The small molecule below binds the protein below.
Small molecule (SMILES): Nc1nc2c(ncn2[C@@H]2O[C@H](CO[P](=O)(O)O[P](=O)(O)NP(=O)(O)O)[C@@H](O)[C@H]2O)c(=O)[nH]1

Binding-site contacts:
Ligand atom O1A contacts residue SER84 of chain 1.A at 3.0 Å (h-bond).
Ligand atom O2' contacts residue LYS233 of chain 1.A at 2.8 Å.
Ligand atom O1A contacts residue GLY81 of chain 1.A at 3.1 Å.
Ligand atom O1G contacts residue THR78 of chain 1.A at 3.2 Å.
Ligand atom O1A contacts residue SER83 of chain 1.A at 3.3 Å (h-bond).
Ligand atom N3B contacts residue GLY79 of chain 1.A at 3.4 Å (h-bond).
Ligand atom O6 contacts residue LYS184 of chain 1.A at 2.9 Å (salt-bridge).
Ligand atom O3G contacts residue THR78 of chain 1.A at 3.4 Å (h-bond).
Ligand atom N9 contacts residue LYS184 of chain 1.A at 3.5 Å.
Ligand atom O1G contacts residue LYS82 of chain 1.A at 3.1 Å.
Ligand atom N2 contacts residue ASP186 of chain 1.A at 2.8 Å (salt-bridge).
Ligand atom N1 contacts residue ASP186 of chain 1.A at 2.8 Å (salt-bridge).
Ligand atom O1G contacts residue GLU106 of chain 1.A at 3.3 Å (salt-bridge).
Ligand atom C8 contacts residue SER84 of chain 1.A at 3.5 Å.
Ligand atom O4' contacts residue LYS184 of chain 1.A at 3.5 Å (salt-bridge).
Ligand atom O2G contacts residue SER83 of chain 1.A at 3.2 Å (h-bond).
Ligand atom O2A contacts residue THR102 of chain 1.A at 2.6 Å (h-bond).
Ligand atom O2B contacts residue SER83 of chain 1.A at 2.5 Å (h-bond).
Ligand atom O1G contacts residue GLU77 of chain 1.A at 3.3 Å (salt-bridge).
Ligand atom O3G contacts residue GLY103 of chain 1.A at 2.6 Å (h-bond).
Ligand atom N3B contacts residue THR102 of chain 1.A at 3.2 Å.
Ligand atom O2G contacts residue MG1 of chain 1.B at 2.3 Å.
Ligand atom C6 contacts residue LYS184 of chain 1.A at 3.4 Å.
Ligand atom O6 contacts residue ASN232 of chain 1.A at 2.6 Å (h-bond).
Ligand atom N1 contacts residue LYS184 of chain 1.A at 3.4 Å.
Ligand atom C4 contacts residue LYS184 of chain 1.A at 3.5 Å.
Ligand atom C6 contacts residue ASN232 of chain 1.A at 3.4 Å.
Ligand atom N7 contacts residue ASN232 of chain 1.A at 3.0 Å (h-bond).
Ligand atom O1B contacts residue GLY81 of chain 1.A at 2.7 Å (h-bond).
Ligand atom C2 contacts residue LYS233 of chain 1.A at 3.3 Å.
Ligand atom O1B contacts residue LYS82 of chain 1.A at 2.8 Å (salt-bridge).
Ligand atom O3G contacts residue GLU106 of chain 1.A at 3.1 Å (salt-bridge).
Ligand atom C2' contacts residue LYS233 of chain 1.A at 3.1 Å.
Ligand atom O1B contacts residue GLY79 of chain 1.A at 3.4 Å (h-bond).
Ligand atom O2B contacts residue LYS82 of chain 1.A at 3.4 Å (salt-bridge).
Ligand atom O6 contacts residue SER231 of chain 1.A at 3.1 Å.
Ligand atom N3 contacts residue LYS233 of chain 1.A at 3.5 Å.
Ligand atom O1B contacts residue SER80 of chain 1.A at 3.0 Å (h-bond).
Ligand atom N2 contacts residue LYS233 of chain 1.A at 3.5 Å.
Ligand atom O3A contacts residue THR102 of chain 1.A at 3.5 Å (h-bond).

Sequence of chain 1.A:
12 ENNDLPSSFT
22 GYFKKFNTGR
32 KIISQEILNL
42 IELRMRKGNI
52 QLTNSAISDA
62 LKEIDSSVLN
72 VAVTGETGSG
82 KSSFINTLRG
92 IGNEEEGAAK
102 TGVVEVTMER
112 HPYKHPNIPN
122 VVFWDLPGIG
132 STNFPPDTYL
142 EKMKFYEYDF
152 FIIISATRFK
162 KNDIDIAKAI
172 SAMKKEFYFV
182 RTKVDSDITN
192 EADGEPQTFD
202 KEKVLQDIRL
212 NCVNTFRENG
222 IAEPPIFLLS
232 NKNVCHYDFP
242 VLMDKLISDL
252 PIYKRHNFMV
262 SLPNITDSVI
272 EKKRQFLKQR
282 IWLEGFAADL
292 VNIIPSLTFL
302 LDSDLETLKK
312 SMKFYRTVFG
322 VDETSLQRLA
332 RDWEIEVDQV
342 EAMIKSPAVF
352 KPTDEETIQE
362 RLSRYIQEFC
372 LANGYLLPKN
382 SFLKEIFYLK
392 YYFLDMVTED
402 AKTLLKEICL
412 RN